Sequence of chain 1.B:
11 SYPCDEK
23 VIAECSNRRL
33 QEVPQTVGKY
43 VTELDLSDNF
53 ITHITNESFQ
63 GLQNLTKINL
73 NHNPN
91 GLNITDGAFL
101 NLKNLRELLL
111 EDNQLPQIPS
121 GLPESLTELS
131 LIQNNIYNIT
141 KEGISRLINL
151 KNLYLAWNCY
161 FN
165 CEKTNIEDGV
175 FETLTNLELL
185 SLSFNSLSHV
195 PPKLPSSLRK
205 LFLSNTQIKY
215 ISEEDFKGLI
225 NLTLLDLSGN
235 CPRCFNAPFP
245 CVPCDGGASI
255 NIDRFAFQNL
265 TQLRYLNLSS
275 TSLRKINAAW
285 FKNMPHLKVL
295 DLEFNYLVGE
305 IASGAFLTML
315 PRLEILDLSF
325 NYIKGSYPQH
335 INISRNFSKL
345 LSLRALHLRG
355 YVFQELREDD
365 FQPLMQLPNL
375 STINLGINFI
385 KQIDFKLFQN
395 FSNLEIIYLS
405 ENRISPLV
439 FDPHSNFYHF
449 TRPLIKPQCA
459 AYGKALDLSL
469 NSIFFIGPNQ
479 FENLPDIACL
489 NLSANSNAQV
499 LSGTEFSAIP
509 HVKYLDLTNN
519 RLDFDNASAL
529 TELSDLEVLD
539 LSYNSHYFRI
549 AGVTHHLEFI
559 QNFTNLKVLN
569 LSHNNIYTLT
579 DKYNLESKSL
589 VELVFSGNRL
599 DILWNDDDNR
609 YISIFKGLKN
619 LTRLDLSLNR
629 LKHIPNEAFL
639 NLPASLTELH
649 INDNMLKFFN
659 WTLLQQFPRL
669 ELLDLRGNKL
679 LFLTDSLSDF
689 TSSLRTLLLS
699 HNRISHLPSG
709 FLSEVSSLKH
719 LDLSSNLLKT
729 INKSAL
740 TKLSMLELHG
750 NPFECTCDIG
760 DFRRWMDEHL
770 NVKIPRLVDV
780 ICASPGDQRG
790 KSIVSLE

Binding-site contacts:
Ligand atom C1 contacts residue LYS586 of chain 1.B at 3.5 Å.
Ligand atom O5 contacts residue ASN618 of chain 1.B at 2.4 Å (h-bond).
Ligand atom O7 contacts residue VAL589 of chain 1.B at 4.2 Å.
Ligand atom O5 contacts residue LYS586 of chain 1.B at 4.3 Å.
Ligand atom C4 contacts residue ASN618 of chain 1.B at 4.2 Å.
Ligand atom C5 contacts residue ASN618 of chain 1.B at 3.7 Å.
Ligand atom N2 contacts residue ASN618 of chain 1.B at 2.9 Å (h-bond).
Ligand atom O7 contacts residue ASN618 of chain 1.B at 3.5 Å (h-bond).
Ligand atom C8 contacts residue SER587 of chain 1.B at 3.8 Å.
Ligand atom C3 contacts residue ASN618 of chain 1.B at 3.8 Å.
Ligand atom C1 contacts residue ASN618 of chain 1.B at 1.4 Å.
Ligand atom C2 contacts residue ASN618 of chain 1.B at 2.5 Å.
Ligand atom C7 contacts residue ASN618 of chain 1.B at 3.4 Å.
Ligand atom C7 contacts residue SER587 of chain 1.B at 4.2 Å.
Ligand atom O7 contacts residue SER587 of chain 1.B at 4.5 Å.

The small molecule below binds the protein below.
Small molecule (SMILES): CC(=O)N[C@@H]1[C@@H](O)[C@H](O)[C@@H](CO)O[C@H]1O